Sequence of chain 1.A:
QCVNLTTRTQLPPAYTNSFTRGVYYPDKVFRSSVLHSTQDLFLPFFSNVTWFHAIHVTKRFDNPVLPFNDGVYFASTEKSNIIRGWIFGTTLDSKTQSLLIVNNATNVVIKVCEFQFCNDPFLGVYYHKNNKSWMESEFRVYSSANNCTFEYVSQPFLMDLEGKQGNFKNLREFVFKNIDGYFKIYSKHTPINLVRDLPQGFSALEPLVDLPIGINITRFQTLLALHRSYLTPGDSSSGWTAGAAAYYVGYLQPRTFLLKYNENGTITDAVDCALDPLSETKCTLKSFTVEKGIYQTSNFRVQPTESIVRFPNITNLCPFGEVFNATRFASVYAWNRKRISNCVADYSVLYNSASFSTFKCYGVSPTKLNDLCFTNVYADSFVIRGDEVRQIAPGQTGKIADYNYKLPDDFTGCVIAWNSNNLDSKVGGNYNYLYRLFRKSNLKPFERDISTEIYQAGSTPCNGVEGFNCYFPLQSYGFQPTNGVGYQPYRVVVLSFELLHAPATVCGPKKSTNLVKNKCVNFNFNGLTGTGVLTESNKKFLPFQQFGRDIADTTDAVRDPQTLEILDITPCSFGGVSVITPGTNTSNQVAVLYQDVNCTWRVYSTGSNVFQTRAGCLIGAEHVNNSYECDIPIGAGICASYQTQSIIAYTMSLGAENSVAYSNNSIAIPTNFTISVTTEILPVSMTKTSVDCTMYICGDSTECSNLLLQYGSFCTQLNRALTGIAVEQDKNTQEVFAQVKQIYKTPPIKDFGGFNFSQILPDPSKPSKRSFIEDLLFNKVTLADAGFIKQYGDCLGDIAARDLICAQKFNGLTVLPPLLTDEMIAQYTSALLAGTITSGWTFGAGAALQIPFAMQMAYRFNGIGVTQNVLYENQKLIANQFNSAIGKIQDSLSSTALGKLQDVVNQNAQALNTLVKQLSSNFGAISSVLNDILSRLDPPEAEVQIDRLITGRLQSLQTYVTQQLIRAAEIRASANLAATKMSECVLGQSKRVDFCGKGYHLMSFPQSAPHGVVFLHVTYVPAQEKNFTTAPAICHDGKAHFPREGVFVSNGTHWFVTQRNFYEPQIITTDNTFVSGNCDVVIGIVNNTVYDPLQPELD

This small molecule binds to this protein.
Small molecule (SMILES): CC(=O)N[C@@H]1[C@@H](O)[C@H](O)[C@@H](CO)O[C@H]1O

Binding-site contacts:
Ligand atom C3 contacts residue NAG1 of chain 1.Z at 4.2 Å.
Ligand atom C7 contacts residue NAG1 of chain 1.Z at 2.8 Å.
Ligand atom O5 contacts residue NAG1 of chain 1.Z at 2.3 Å (h-bond).
Ligand atom C8 contacts residue NAG1 of chain 1.Z at 3.1 Å.
Ligand atom C1 contacts residue NAG1 of chain 1.Z at 1.9 Å.
Ligand atom C5 contacts residue NAG1 of chain 1.Z at 3.8 Å.
Ligand atom C2 contacts residue NAG1 of chain 1.Z at 2.9 Å.
Ligand atom O7 contacts residue NAG1 of chain 1.Z at 2.9 Å.
Ligand atom C4 contacts residue NAG1 of chain 1.Z at 4.4 Å.
Ligand atom C8 contacts residue THR618 of chain 1.A at 4.3 Å.
Ligand atom N2 contacts residue NAG1 of chain 1.Z at 3.2 Å.